Binding-site contacts:
Ligand atom C19 contacts residue SER161 of chain 1.D at 3.4 Å.
Ligand atom C5 contacts residue LEU216 of chain 1.D at 4.2 Å (hydrophobic).
Ligand atom C26 contacts residue PHE169 of chain 1.D at 3.5 Å (hydrophobic).
Ligand atom C7 contacts residue LEU216 of chain 1.D at 4.5 Å (hydrophobic).
Ligand atom C6 contacts residue LEU216 of chain 1.D at 3.7 Å (hydrophobic).
Ligand atom C20 contacts residue ILE168 of chain 1.D at 4.4 Å (hydrophobic).
Ligand atom C16 contacts residue PRO212 of chain 1.D at 4.2 Å (hydrophobic).
Ligand atom C22 contacts residue ILE168 of chain 1.D at 3.7 Å (hydrophobic).
Ligand atom C10 contacts residue SER161 of chain 1.D at 4.1 Å.
Ligand atom C19 contacts residue VAL219 of chain 1.D at 4.1 Å (hydrophobic).
Ligand atom C11 contacts residue SER161 of chain 1.D at 3.8 Å.
Ligand atom C4 contacts residue LEU216 of chain 1.D at 4.2 Å (hydrophobic).
Ligand atom C2 contacts residue SER161 of chain 1.D at 4.3 Å.
Ligand atom C1 contacts residue SER161 of chain 1.D at 3.7 Å.
Ligand atom C20 contacts residue GLY165 of chain 1.D at 4.4 Å.
Ligand atom C21 contacts residue GLY165 of chain 1.D at 3.6 Å.

Sequence of chain 1.D:
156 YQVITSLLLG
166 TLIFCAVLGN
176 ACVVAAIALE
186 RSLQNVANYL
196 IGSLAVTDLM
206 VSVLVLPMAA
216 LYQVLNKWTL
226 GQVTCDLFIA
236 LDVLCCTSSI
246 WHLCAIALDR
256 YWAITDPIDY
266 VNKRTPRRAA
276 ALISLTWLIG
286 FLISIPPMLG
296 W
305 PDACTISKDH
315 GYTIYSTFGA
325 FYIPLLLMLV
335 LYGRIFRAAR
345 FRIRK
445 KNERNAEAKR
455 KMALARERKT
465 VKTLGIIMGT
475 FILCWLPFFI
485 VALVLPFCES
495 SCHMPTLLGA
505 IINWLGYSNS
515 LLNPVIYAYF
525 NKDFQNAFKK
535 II

This protein binds this small molecule.
Small molecule (SMILES): CC(C)CCC[C@@H](C)[C@H]1CC[C@H]2[C@@H]3CC=C4C[C@@H](O)CC[C@]4(C)[C@H]3CC[C@]12C